Sequence of chain 1.C:
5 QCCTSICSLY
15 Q

Binding-site contacts:
Ligand atom N contacts residue GLY339 of chain 1.A at 3.6 Å (h-bond).
Ligand atom N contacts residue GLY339 of chain 1.A at 3.6 Å (h-bond).
Ligand atom N contacts residue GLY362 of chain 1.A at 3.7 Å.
Ligand atom CA contacts residue GLY361 of chain 1.A at 4.0 Å.
Ligand atom C contacts residue THR8 of chain 1.C at 3.7 Å.
Ligand atom CE1 contacts residue VAL360 of chain 1.A at 3.8 Å (hydrophobic).
Ligand atom CE2 contacts residue VAL360 of chain 1.A at 3.6 Å (hydrophobic).
Ligand atom CZ contacts residue VAL360 of chain 1.A at 3.7 Å (hydrophobic).
Ligand atom O contacts residue GLY361 of chain 1.A at 2.8 Å (h-bond).
Ligand atom O contacts residue VAL360 of chain 1.A at 3.2 Å.
Ligand atom CE1 contacts residue GLU365 of chain 1.A at 3.8 Å.
Ligand atom CA contacts residue THR8 of chain 1.C at 4.0 Å.
Ligand atom N contacts residue VAL360 of chain 1.A at 3.9 Å.
Ligand atom CB contacts residue GLY361 of chain 1.A at 3.1 Å.
Ligand atom CD2 contacts residue GLU365 of chain 1.A at 4.0 Å.
Ligand atom C contacts residue GLY339 of chain 1.A at 3.4 Å.
Ligand atom O contacts residue GLY339 of chain 1.A at 4.0 Å.
Ligand atom CA contacts residue GLY339 of chain 1.A at 3.3 Å.
Ligand atom N contacts residue LEU359 of chain 1.A at 3.0 Å (h-bond).
Ligand atom O contacts residue THR8 of chain 1.C at 2.7 Å (h-bond).
Ligand atom O contacts residue VAL360 of chain 1.A at 4.1 Å.
Ligand atom NE2 contacts residue GLU365 of chain 1.A at 3.5 Å (salt-bridge).
Ligand atom CA contacts residue VAL360 of chain 1.A at 3.9 Å (hydrophobic).
Ligand atom ND2 contacts residue LYS364 of chain 1.A at 3.8 Å.
Ligand atom N contacts residue VAL360 of chain 1.A at 4.0 Å.
Ligand atom ND1 contacts residue GLN363 of chain 1.A at 3.5 Å (h-bond).
Ligand atom CG contacts residue ILE374 of chain 1.A at 4.0 Å (hydrophobic).
Ligand atom CE1 contacts residue GLN363 of chain 1.A at 3.1 Å.
Ligand atom C contacts residue GLY361 of chain 1.A at 4.0 Å.
Ligand atom CA contacts residue TYR609 of chain 1.A at 4.0 Å (hydrophobic).
Ligand atom CG2 contacts residue HIS336 of chain 1.A at 4.0 Å.
Ligand atom CB contacts residue GLY335 of chain 1.A at 4.0 Å.
Ligand atom ND2 contacts residue ILE374 of chain 1.A at 3.5 Å.
Ligand atom CB contacts residue VAL360 of chain 1.A at 4.0 Å (hydrophobic).
Ligand atom CG2 contacts residue GLY335 of chain 1.A at 3.5 Å.
Ligand atom CB contacts residue GLY362 of chain 1.A at 3.9 Å.
Ligand atom CG1 contacts residue GLY335 of chain 1.A at 3.9 Å.
Ligand atom CD2 contacts residue VAL360 of chain 1.A at 3.8 Å (hydrophobic).
Ligand atom N contacts residue GLY361 of chain 1.A at 3.8 Å.
Ligand atom N contacts residue GLU341 of chain 1.A at 3.4 Å (salt-bridge).

A small-molecule ligand and the protein it binds are described below.
Small molecule (SMILES): CC(C)[C@H](NC(=O)[C@@H](N)Cc1ccccc1)C(=O)N[C@@H](CC(N)=O)C(=O)N[C@@H](CCC(N)=O)C(=O)N[C@H](C=O)Cc1cnc[nH]1

Sequence of chain 1.A:
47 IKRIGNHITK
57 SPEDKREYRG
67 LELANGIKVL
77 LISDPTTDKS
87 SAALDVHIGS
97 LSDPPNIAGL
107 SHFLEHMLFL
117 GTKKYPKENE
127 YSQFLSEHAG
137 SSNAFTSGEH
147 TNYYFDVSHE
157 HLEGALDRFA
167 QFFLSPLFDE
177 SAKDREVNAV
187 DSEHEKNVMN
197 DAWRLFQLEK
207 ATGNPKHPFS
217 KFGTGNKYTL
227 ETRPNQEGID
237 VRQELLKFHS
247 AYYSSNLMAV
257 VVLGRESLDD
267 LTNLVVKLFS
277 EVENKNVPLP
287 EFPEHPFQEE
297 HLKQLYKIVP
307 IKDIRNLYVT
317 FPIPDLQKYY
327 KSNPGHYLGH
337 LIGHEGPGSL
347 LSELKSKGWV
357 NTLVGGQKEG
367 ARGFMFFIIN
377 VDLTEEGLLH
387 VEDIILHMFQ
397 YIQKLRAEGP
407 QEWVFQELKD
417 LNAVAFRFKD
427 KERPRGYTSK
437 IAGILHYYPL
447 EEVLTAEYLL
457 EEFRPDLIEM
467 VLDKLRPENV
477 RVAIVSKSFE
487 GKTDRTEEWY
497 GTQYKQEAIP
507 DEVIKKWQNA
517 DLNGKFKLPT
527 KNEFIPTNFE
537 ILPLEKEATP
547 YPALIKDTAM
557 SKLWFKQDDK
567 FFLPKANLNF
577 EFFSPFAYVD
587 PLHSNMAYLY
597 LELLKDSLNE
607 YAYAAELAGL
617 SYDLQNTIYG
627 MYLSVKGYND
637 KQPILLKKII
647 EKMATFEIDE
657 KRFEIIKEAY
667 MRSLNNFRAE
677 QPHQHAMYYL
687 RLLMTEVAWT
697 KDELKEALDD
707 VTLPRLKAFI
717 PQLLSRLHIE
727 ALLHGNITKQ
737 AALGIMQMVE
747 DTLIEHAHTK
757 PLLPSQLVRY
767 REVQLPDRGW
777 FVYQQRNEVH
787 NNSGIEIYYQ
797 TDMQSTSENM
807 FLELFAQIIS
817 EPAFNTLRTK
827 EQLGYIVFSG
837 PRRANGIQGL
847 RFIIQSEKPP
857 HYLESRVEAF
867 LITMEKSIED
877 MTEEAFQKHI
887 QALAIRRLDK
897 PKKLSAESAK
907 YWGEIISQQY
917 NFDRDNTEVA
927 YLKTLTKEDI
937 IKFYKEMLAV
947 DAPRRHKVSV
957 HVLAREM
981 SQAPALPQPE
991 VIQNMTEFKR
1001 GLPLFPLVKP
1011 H